A small-molecule ligand and the protein it binds are described below.
Small molecule (SMILES): CO[C@@H]1[C@H](O)[C@@H](COP(=O)(O)OP(=O)(O)C(Cl)(Cl)P(=O)(O)OP(=O)(O)O)O[C@H]1n1c[n+](C)c2c([O-])nc(N)nc21

Sequence of chain 1.A:
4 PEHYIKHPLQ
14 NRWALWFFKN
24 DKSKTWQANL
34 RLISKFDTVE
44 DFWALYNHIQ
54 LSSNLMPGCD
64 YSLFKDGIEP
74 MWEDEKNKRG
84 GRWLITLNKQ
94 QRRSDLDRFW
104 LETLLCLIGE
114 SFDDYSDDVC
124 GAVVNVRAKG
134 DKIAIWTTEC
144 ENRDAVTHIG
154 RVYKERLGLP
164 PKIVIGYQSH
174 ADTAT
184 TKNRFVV

Binding-site contacts:
Ligand atom O16 contacts residue GLU76 of chain 1.A at 3.8 Å.
Ligand atom N1 contacts residue TRP29 of chain 1.A at 3.6 Å.
Ligand atom O16 contacts residue MET74 of chain 1.A at 3.2 Å.
Ligand atom N2 contacts residue TRP29 of chain 1.A at 3.4 Å.
Ligand atom O16 contacts residue TRP29 of chain 1.A at 3.6 Å.
Ligand atom O7 contacts residue LYS135 of chain 1.A at 3.2 Å (salt-bridge).
Ligand atom C13 contacts residue GLU76 of chain 1.A at 3.8 Å.
Ligand atom O8 contacts residue ARG130 of chain 1.A at 2.9 Å (salt-bridge).
Ligand atom O5 contacts residue LYS132 of chain 1.A at 3.7 Å.
Ligand atom N3 contacts residue TRP75 of chain 1.A at 3.6 Å.
Ligand atom C5 contacts residue TRP75 of chain 1.A at 4.0 Å (hydrophobic).
Ligand atom O16 contacts residue TRP75 of chain 1.A at 2.8 Å (h-bond).
Ligand atom C10 contacts residue TRP29 of chain 1.A at 3.5 Å (hydrophobic).
Ligand atom O11 contacts residue ARG130 of chain 1.A at 2.7 Å (salt-bridge).
Ligand atom O13 contacts residue TRP29 of chain 1.A at 3.2 Å.
Ligand atom P3 contacts residue LYS135 of chain 1.A at 3.5 Å.
Ligand atom N5 contacts residue GLU76 of chain 1.A at 2.9 Å (salt-bridge).
Ligand atom N2 contacts residue TRP75 of chain 1.A at 3.4 Å.
Ligand atom C12 contacts residue TRP75 of chain 1.A at 3.6 Å (hydrophobic).
Ligand atom C12 contacts residue GLU76 of chain 1.A at 3.1 Å.
Ligand atom N5 contacts residue TRP75 of chain 1.A at 3.4 Å.
Ligand atom N1 contacts residue TRP75 of chain 1.A at 3.8 Å.
Ligand atom C9 contacts residue TRP29 of chain 1.A at 3.6 Å (hydrophobic).
Ligand atom C11 contacts residue TRP29 of chain 1.A at 3.6 Å (hydrophobic).
Ligand atom C13 contacts residue TRP29 of chain 1.A at 3.5 Å (hydrophobic).
Ligand atom C13 contacts residue TRP75 of chain 1.A at 3.4 Å (hydrophobic).
Ligand atom N3 contacts residue TRP29 of chain 1.A at 3.7 Å.
Ligand atom CL1 contacts residue ARG130 of chain 1.A at 3.4 Å.
Ligand atom C12 contacts residue TRP29 of chain 1.A at 3.8 Å (hydrophobic).
Ligand atom C8 contacts residue TRP29 of chain 1.A at 3.5 Å (hydrophobic).
Ligand atom N5 contacts residue TRP29 of chain 1.A at 3.6 Å.
Ligand atom C7 contacts residue TRP29 of chain 1.A at 3.6 Å (hydrophobic).
Ligand atom O6 contacts residue ARG130 of chain 1.A at 3.6 Å.
Ligand atom C10 contacts residue TRP75 of chain 1.A at 3.5 Å (hydrophobic).
Ligand atom C11 contacts residue TRP75 of chain 1.A at 3.5 Å (hydrophobic).
Ligand atom O9 contacts residue LYS135 of chain 1.A at 3.9 Å.
Ligand atom C8 contacts residue TRP75 of chain 1.A at 3.8 Å (hydrophobic).
Ligand atom C9 contacts residue TRP75 of chain 1.A at 3.7 Å (hydrophobic).
Ligand atom O8 contacts residue LYS135 of chain 1.A at 2.9 Å (salt-bridge).
Ligand atom N4 contacts residue GLU76 of chain 1.A at 2.3 Å (salt-bridge).